Sequence of chain 1.S:
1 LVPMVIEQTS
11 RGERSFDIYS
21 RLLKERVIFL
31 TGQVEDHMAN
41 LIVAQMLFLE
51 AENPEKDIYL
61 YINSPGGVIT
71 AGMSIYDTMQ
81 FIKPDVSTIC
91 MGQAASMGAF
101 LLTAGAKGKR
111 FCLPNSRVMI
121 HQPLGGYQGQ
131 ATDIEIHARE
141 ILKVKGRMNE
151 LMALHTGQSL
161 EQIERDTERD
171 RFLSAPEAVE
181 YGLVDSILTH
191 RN

Binding-site contacts:
Ligand atom CA contacts residue PHE81 of chain 1.R at 4.0 Å (hydrophobic).
Ligand atom O contacts residue PHE81 of chain 1.R at 4.0 Å.
Ligand atom CB contacts residue PHE81 of chain 1.R at 4.1 Å (hydrophobic).
Ligand atom C contacts residue PRO54 of chain 1.R at 3.8 Å (hydrophobic).
Ligand atom O contacts residue ARG191 of chain 1.S at 3.0 Å (salt-bridge).
Ligand atom CA contacts residue TYR61 of chain 1.S at 3.0 Å (hydrophobic).
Ligand atom CG1 contacts residue GLU25 of chain 1.S at 4.1 Å.
Ligand atom N contacts residue ARG191 of chain 1.S at 4.0 Å.
Ligand atom CA contacts residue ALA51 of chain 1.R at 4.0 Å (hydrophobic).
Ligand atom C contacts residue TYR61 of chain 1.S at 3.5 Å (hydrophobic).
Ligand atom CB contacts residue LEU188 of chain 1.S at 4.1 Å (hydrophobic).
Ligand atom CE2 contacts residue TYR61 of chain 1.S at 3.5 Å (hydrophobic).
Ligand atom CE1 contacts residue PHE81 of chain 1.R at 4.1 Å (hydrophobic).
Ligand atom CG1 contacts residue ALA51 of chain 1.R at 3.6 Å (hydrophobic).
Ligand atom CZ contacts residue MET91 of chain 1.S at 3.6 Å (hydrophobic).
Ligand atom O contacts residue ALA51 of chain 1.R at 3.4 Å.
Ligand atom CE2 contacts residue LEU47 of chain 1.R at 4.1 Å (hydrophobic).
Ligand atom CG2 contacts residue PHE48 of chain 1.R at 3.7 Å (hydrophobic).
Ligand atom CD1 contacts residue ARG21 of chain 1.S at 3.5 Å.
Ligand atom CB contacts residue ARG191 of chain 1.S at 3.8 Å.
Ligand atom CD1 contacts residue PHE81 of chain 1.R at 3.5 Å (hydrophobic).
Ligand atom C contacts residue LYS83 of chain 1.R at 3.5 Å.
Ligand atom O contacts residue ARG191 of chain 1.S at 3.2 Å (salt-bridge).
Ligand atom O contacts residue ARG191 of chain 1.S at 3.5 Å.
Ligand atom CD2 contacts residue TYR61 of chain 1.S at 3.3 Å (hydrophobic).
Ligand atom CD1 contacts residue GLU25 of chain 1.S at 3.7 Å.
Ligand atom CG2 contacts residue LEU22 of chain 1.S at 3.9 Å (hydrophobic).
Ligand atom O contacts residue LYS83 of chain 1.R at 3.7 Å.
Ligand atom CD1 contacts residue PHE48 of chain 1.R at 4.2 Å (hydrophobic).
Ligand atom CA contacts residue ARG191 of chain 1.S at 3.9 Å.
Ligand atom CZ contacts residue THR78 of chain 1.R at 4.0 Å.
Ligand atom O contacts residue LEU47 of chain 1.R at 3.4 Å.
Ligand atom CE2 contacts residue MET91 of chain 1.S at 3.5 Å (hydrophobic).
Ligand atom C contacts residue ARG191 of chain 1.S at 4.1 Å.
Ligand atom N contacts residue TYR61 of chain 1.S at 3.0 Å (h-bond).
Ligand atom O contacts residue GLU55 of chain 1.R at 3.8 Å.
Ligand atom CG2 contacts residue LEU47 of chain 1.R at 3.6 Å (hydrophobic).
Ligand atom CA contacts residue GLU25 of chain 1.S at 4.0 Å.
Ligand atom CG1 contacts residue ARG191 of chain 1.S at 3.3 Å.
Ligand atom CG2 contacts residue ARG191 of chain 1.S at 3.1 Å.

Sequence of chain 1.R:
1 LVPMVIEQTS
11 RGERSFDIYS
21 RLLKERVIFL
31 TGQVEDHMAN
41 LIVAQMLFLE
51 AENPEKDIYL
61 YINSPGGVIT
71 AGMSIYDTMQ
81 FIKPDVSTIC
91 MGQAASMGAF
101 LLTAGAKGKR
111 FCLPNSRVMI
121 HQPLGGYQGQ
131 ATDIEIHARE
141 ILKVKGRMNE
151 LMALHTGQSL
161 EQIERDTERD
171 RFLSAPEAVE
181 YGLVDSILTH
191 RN

This protein binds this small molecule.
Small molecule (SMILES): CC[C@H](C)[C@H](NC(=O)CN)C(=O)NCC(=O)N[C@@H](Cc1ccccc1)C(=O)NCC(=O)N[C@@H](C)C(=O)N[C@H](C(=O)N[C@H](C(=O)N[C@@H](C)C=O)C(C)C)[C@@H](C)O